Binding-site contacts:
Ligand atom C4 contacts residue LEU38 of chain 1.H at 4.2 Å (hydrophobic).
Ligand atom C5 contacts residue TRP192 of chain 1.H at 3.8 Å (hydrophobic).
Ligand atom O4 contacts residue LEU38 of chain 1.H at 2.8 Å (h-bond).
Ligand atom C4 contacts residue SER114 of chain 1.H at 1.7 Å.
Ligand atom C6 contacts residue HIS285 of chain 1.H at 3.9 Å.
Ligand atom O3 contacts residue TRP115 of chain 1.H at 4.1 Å.
Ligand atom O4 contacts residue TRP115 of chain 1.H at 3.7 Å.
Ligand atom O4 contacts residue SER114 of chain 1.H at 2.5 Å (h-bond).
Ligand atom C6 contacts residue SER114 of chain 1.H at 3.8 Å.
Ligand atom O3 contacts residue LEU38 of chain 1.H at 4.1 Å.
Ligand atom C6 contacts residue TRP192 of chain 1.H at 2.9 Å (hydrophobic).
Ligand atom C4 contacts residue TRP115 of chain 1.H at 3.9 Å (hydrophobic).
Ligand atom O4 contacts residue GLY37 of chain 1.H at 3.7 Å.
Ligand atom O3 contacts residue SER114 of chain 1.H at 2.4 Å (h-bond).
Ligand atom C5 contacts residue HIS285 of chain 1.H at 3.0 Å.
Ligand atom C4 contacts residue HIS285 of chain 1.H at 3.6 Å.
Ligand atom C6 contacts residue PHE179 of chain 1.H at 4.1 Å (hydrophobic).
Ligand atom C5 contacts residue SER114 of chain 1.H at 2.7 Å.

Sequence of chain 1.H:
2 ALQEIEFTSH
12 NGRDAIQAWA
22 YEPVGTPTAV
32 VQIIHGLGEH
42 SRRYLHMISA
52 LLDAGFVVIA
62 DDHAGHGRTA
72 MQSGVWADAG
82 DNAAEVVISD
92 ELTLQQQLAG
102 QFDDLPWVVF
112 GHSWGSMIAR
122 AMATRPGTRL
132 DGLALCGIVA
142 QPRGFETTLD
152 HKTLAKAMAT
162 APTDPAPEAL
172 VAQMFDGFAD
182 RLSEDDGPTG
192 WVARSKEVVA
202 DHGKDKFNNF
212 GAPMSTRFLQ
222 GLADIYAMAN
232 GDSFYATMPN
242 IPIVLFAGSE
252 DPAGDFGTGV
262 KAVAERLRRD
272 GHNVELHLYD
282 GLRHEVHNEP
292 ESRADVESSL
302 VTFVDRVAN

The protein below binds the small molecule below.
Small molecule (SMILES): CCC(O)O